Binding-site contacts:
Ligand atom C3 contacts residue ASN888 of chain 1.A at 3.8 Å.
Ligand atom C2 contacts residue ASN888 of chain 1.A at 2.4 Å.
Ligand atom C8 contacts residue ASN888 of chain 1.A at 3.7 Å.
Ligand atom C7 contacts residue ASN888 of chain 1.A at 3.5 Å.
Ligand atom N2 contacts residue ASN888 of chain 1.A at 2.9 Å (h-bond).
Ligand atom O5 contacts residue ASN888 of chain 1.A at 2.4 Å (h-bond).
Ligand atom C4 contacts residue ASN888 of chain 1.A at 4.2 Å.
Ligand atom N2 contacts residue GLY863 of chain 1.A at 4.4 Å.
Ligand atom O7 contacts residue ASN888 of chain 1.A at 4.4 Å.
Ligand atom C5 contacts residue ASN888 of chain 1.A at 3.7 Å.
Ligand atom C1 contacts residue ASN888 of chain 1.A at 1.4 Å.
Ligand atom O7 contacts residue LYS866 of chain 1.A at 3.9 Å.

This protein binds this small molecule.
Small molecule (SMILES): CC(=O)N[C@@H]1[C@@H](O)[C@H](O)[C@@H](CO)O[C@H]1O

Sequence of chain 1.A:
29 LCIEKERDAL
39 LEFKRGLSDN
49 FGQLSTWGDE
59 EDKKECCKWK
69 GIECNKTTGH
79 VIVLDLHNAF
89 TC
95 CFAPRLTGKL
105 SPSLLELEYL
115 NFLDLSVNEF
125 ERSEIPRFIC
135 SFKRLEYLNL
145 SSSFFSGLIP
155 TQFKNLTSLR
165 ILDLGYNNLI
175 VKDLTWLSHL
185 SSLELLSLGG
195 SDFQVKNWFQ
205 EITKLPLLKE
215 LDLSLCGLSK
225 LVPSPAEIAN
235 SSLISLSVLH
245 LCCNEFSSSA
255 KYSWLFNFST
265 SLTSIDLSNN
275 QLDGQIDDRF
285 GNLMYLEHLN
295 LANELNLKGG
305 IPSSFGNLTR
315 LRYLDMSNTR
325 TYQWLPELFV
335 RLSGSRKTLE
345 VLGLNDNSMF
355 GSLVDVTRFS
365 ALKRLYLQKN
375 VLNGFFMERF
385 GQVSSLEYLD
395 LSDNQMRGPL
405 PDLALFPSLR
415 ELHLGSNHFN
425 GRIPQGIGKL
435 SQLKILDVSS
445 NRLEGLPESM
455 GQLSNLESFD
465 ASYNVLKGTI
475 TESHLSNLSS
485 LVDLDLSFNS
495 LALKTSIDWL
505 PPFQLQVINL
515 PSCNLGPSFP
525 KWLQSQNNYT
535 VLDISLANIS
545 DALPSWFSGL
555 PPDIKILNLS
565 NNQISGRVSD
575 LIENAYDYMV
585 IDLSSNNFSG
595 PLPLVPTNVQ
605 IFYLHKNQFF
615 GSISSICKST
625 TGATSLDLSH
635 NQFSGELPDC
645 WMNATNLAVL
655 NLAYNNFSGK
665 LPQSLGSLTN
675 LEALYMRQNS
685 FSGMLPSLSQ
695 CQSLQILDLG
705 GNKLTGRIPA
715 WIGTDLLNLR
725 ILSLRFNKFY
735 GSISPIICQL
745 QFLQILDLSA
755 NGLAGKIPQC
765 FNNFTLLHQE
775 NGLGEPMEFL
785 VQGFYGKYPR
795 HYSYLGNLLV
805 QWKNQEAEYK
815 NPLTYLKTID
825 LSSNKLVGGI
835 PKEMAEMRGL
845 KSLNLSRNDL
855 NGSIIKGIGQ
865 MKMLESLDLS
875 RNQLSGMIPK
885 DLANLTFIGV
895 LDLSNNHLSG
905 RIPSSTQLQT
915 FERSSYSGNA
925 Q